The protein below binds the small molecule below.
Small molecule (SMILES): CC[C@H](C)[C@H](NC(=O)[C@@H](NC(=O)[C@H](O)[C@@H](C=O)C(C)C)C(C)C)C(=O)O

Sequence of chain 1.D:
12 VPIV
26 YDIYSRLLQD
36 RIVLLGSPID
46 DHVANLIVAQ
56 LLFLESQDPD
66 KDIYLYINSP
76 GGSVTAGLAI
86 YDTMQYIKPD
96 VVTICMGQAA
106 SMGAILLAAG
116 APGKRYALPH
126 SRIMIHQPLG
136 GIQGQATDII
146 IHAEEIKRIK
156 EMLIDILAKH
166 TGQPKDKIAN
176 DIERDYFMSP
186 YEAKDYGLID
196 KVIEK

Sequence of chain 1.E:
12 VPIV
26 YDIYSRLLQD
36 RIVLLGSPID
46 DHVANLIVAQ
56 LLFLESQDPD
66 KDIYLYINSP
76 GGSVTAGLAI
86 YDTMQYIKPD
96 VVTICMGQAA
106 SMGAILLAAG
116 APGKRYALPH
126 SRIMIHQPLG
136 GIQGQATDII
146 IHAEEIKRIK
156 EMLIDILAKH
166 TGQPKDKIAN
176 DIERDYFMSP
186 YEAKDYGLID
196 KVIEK

Binding-site contacts:
Ligand atom C21 contacts residue LEU134 of chain 1.D at 3.8 Å (hydrophobic).
Ligand atom O10 contacts residue MET107 of chain 1.D at 3.7 Å.
Ligand atom C1 contacts residue HIS131 of chain 1.D at 3.6 Å.
Ligand atom C4 contacts residue SER106 of chain 1.D at 2.4 Å.
Ligand atom C9 contacts residue SER106 of chain 1.D at 3.4 Å.
Ligand atom N13 contacts residue GLY77 of chain 1.D at 3.0 Å (h-bond).
Ligand atom C42 contacts residue PRO133 of chain 1.D at 3.6 Å (hydrophobic).
Ligand atom O3 contacts residue MET107 of chain 1.D at 2.9 Å (h-bond).
Ligand atom C1 contacts residue SER106 of chain 1.D at 1.3 Å.
Ligand atom C14 contacts residue LEU134 of chain 1.D at 3.2 Å (hydrophobic).
Ligand atom C6 contacts residue LEU134 of chain 1.D at 3.8 Å (hydrophobic).
Ligand atom C9 contacts residue GLY77 of chain 1.D at 3.1 Å.
Ligand atom C42 contacts residue ILE151 of chain 1.D at 3.1 Å (hydrophobic).
Ligand atom C4 contacts residue HIS131 of chain 1.D at 3.4 Å.
Ligand atom C6 contacts residue HIS131 of chain 1.D at 3.1 Å.
Ligand atom C18 contacts residue LEU134 of chain 1.D at 3.5 Å (hydrophobic).
Ligand atom O10 contacts residue VAL79 of chain 1.D at 3.5 Å.
Ligand atom C11 contacts residue VAL79 of chain 1.D at 3.7 Å (hydrophobic).
Ligand atom N13 contacts residue VAL79 of chain 1.D at 3.9 Å.
Ligand atom O12 contacts residue PRO133 of chain 1.D at 3.2 Å.
Ligand atom C18 contacts residue VAL79 of chain 1.D at 3.8 Å (hydrophobic).
Ligand atom O19 contacts residue SER78 of chain 1.D at 3.6 Å.
Ligand atom O3 contacts residue SER106 of chain 1.D at 2.2 Å (h-bond).
Ligand atom C11 contacts residue GLY77 of chain 1.D at 3.6 Å.
Ligand atom C5 contacts residue SER106 of chain 1.D at 3.5 Å.
Ligand atom C23 contacts residue VAL79 of chain 1.D at 3.7 Å (hydrophobic).
Ligand atom C22 contacts residue LEU134 of chain 1.D at 3.7 Å (hydrophobic).
Ligand atom C1 contacts residue MET107 of chain 1.D at 3.4 Å (hydrophobic).
Ligand atom C11 contacts residue LEU134 of chain 1.D at 3.9 Å (hydrophobic).
Ligand atom C5 contacts residue HIS131 of chain 1.D at 3.8 Å.
Ligand atom C42 contacts residue ILE154 of chain 1.D at 3.6 Å (hydrophobic).
Ligand atom C6 contacts residue SER106 of chain 1.D at 3.5 Å.
Ligand atom O26 contacts residue GLY135 of chain 1.D at 3.8 Å.
Ligand atom N20 contacts residue LEU134 of chain 1.D at 2.9 Å (h-bond).
Ligand atom O3 contacts residue GLY76 of chain 1.D at 3.4 Å.
Ligand atom C7 contacts residue GLY77 of chain 1.D at 3.2 Å.
Ligand atom O3 contacts residue GLY77 of chain 1.D at 3.0 Å (h-bond).
Ligand atom O10 contacts residue SER106 of chain 1.D at 3.3 Å (h-bond).
Ligand atom O12 contacts residue LEU134 of chain 1.D at 2.7 Å (h-bond).
Ligand atom O19 contacts residue VAL79 of chain 1.D at 3.1 Å (h-bond).